The small molecule below binds the protein below.
Small molecule (SMILES): CC(=O)N[C@@H]1[C@@H](O)[C@H](O)[C@@H](CO)O[C@H]1O

Sequence of chain 1.T:
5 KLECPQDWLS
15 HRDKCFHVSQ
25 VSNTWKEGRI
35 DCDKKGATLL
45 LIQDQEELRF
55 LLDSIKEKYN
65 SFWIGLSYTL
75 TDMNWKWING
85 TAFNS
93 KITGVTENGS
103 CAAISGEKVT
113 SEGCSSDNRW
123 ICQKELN

Binding-site contacts:
Ligand atom C1 contacts residue ASN83 of chain 1.T at 1.4 Å.
Ligand atom C7 contacts residue THR85 of chain 1.T at 4.2 Å.
Ligand atom O5 contacts residue LEU45 of chain 1.T at 4.4 Å.
Ligand atom C5 contacts residue ASN83 of chain 1.T at 3.6 Å.
Ligand atom O5 contacts residue ASN83 of chain 1.T at 2.3 Å (h-bond).
Ligand atom C6 contacts residue GLN47 of chain 1.T at 4.0 Å.
Ligand atom C3 contacts residue THR85 of chain 1.T at 3.6 Å.
Ligand atom C7 contacts residue ASN83 of chain 1.T at 3.6 Å.
Ligand atom O5 contacts residue THR85 of chain 1.T at 4.4 Å.
Ligand atom C1 contacts residue THR85 of chain 1.T at 3.4 Å.
Ligand atom C2 contacts residue THR85 of chain 1.T at 3.5 Å.
Ligand atom O6 contacts residue GLN47 of chain 1.T at 4.3 Å.
Ligand atom O6 contacts residue TRP81 of chain 1.T at 3.7 Å.
Ligand atom C6 contacts residue ILE46 of chain 1.T at 3.2 Å (hydrophobic).
Ligand atom C8 contacts residue THR85 of chain 1.T at 3.6 Å.
Ligand atom N2 contacts residue ASN83 of chain 1.T at 2.9 Å (h-bond).
Ligand atom C2 contacts residue ASN83 of chain 1.T at 2.4 Å.
Ligand atom C5 contacts residue TRP81 of chain 1.T at 4.4 Å (hydrophobic).
Ligand atom O6 contacts residue LEU45 of chain 1.T at 3.5 Å.
Ligand atom C4 contacts residue ASN83 of chain 1.T at 4.2 Å.
Ligand atom O5 contacts residue TRP81 of chain 1.T at 4.5 Å.
Ligand atom C3 contacts residue ASN83 of chain 1.T at 3.8 Å.
Ligand atom N2 contacts residue THR85 of chain 1.T at 3.2 Å (h-bond).
Ligand atom O7 contacts residue ASN83 of chain 1.T at 4.0 Å.
Ligand atom O6 contacts residue ILE46 of chain 1.T at 2.9 Å (h-bond).
Ligand atom C6 contacts residue TRP81 of chain 1.T at 4.5 Å (hydrophobic).